Sequence of chain 1.B:
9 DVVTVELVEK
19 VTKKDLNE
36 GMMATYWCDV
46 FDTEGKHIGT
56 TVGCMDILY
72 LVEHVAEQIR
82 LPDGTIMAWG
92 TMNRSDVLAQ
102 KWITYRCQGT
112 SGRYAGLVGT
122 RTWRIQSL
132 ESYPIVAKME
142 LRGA

Binding-site contacts:
Ligand atom N contacts residue ARG122 of chain 1.B at 3.2 Å (salt-bridge).
Ligand atom OXT contacts residue TRP124 of chain 1.B at 3.8 Å.
Ligand atom CA contacts residue TRP124 of chain 1.B at 4.0 Å (hydrophobic).
Ligand atom N contacts residue GLU17 of chain 1.B at 4.2 Å.
Ligand atom N contacts residue TYR41 of chain 1.B at 4.1 Å.
Ligand atom CA contacts residue ARG122 of chain 1.B at 4.0 Å.
Ligand atom C contacts residue EDO1 of chain 1.U at 4.4 Å.
Ligand atom O contacts residue EDO1 of chain 1.S at 4.4 Å.
Ligand atom OXT contacts residue EDO1 of chain 1.U at 3.4 Å (h-bond).
Ligand atom C contacts residue TYR41 of chain 1.B at 3.9 Å (hydrophobic).
Ligand atom C contacts residue TYR106 of chain 1.B at 3.7 Å (hydrophobic).
Ligand atom C contacts residue TRP124 of chain 1.B at 3.9 Å (hydrophobic).
Ligand atom OXT contacts residue TYR106 of chain 1.B at 4.5 Å.
Ligand atom O contacts residue GLU78 of chain 1.B at 3.5 Å (salt-bridge).
Ligand atom C contacts residue EDO1 of chain 1.S at 4.4 Å.
Ligand atom O contacts residue VAL76 of chain 1.B at 3.5 Å.
Ligand atom O contacts residue TYR41 of chain 1.B at 3.2 Å (h-bond).
Ligand atom OXT contacts residue EDO1 of chain 1.S at 3.5 Å.
Ligand atom CA contacts residue ILE136 of chain 1.B at 3.9 Å (hydrophobic).
Ligand atom O contacts residue TYR106 of chain 1.B at 2.9 Å (h-bond).
Ligand atom CA contacts residue TYR106 of chain 1.B at 4.0 Å (hydrophobic).
Ligand atom N contacts residue GLU78 of chain 1.B at 2.7 Å (salt-bridge).
Ligand atom CA contacts residue GLU78 of chain 1.B at 3.3 Å.
Ligand atom CA contacts residue TYR41 of chain 1.B at 4.4 Å (hydrophobic).
Ligand atom O contacts residue TRP124 of chain 1.B at 4.2 Å.
Ligand atom C contacts residue GLU78 of chain 1.B at 3.7 Å.
Ligand atom N contacts residue ILE136 of chain 1.B at 3.9 Å.

This small molecule binds to this protein.
Small molecule (SMILES): NCC(=O)O